Sequence of chain 1.A:
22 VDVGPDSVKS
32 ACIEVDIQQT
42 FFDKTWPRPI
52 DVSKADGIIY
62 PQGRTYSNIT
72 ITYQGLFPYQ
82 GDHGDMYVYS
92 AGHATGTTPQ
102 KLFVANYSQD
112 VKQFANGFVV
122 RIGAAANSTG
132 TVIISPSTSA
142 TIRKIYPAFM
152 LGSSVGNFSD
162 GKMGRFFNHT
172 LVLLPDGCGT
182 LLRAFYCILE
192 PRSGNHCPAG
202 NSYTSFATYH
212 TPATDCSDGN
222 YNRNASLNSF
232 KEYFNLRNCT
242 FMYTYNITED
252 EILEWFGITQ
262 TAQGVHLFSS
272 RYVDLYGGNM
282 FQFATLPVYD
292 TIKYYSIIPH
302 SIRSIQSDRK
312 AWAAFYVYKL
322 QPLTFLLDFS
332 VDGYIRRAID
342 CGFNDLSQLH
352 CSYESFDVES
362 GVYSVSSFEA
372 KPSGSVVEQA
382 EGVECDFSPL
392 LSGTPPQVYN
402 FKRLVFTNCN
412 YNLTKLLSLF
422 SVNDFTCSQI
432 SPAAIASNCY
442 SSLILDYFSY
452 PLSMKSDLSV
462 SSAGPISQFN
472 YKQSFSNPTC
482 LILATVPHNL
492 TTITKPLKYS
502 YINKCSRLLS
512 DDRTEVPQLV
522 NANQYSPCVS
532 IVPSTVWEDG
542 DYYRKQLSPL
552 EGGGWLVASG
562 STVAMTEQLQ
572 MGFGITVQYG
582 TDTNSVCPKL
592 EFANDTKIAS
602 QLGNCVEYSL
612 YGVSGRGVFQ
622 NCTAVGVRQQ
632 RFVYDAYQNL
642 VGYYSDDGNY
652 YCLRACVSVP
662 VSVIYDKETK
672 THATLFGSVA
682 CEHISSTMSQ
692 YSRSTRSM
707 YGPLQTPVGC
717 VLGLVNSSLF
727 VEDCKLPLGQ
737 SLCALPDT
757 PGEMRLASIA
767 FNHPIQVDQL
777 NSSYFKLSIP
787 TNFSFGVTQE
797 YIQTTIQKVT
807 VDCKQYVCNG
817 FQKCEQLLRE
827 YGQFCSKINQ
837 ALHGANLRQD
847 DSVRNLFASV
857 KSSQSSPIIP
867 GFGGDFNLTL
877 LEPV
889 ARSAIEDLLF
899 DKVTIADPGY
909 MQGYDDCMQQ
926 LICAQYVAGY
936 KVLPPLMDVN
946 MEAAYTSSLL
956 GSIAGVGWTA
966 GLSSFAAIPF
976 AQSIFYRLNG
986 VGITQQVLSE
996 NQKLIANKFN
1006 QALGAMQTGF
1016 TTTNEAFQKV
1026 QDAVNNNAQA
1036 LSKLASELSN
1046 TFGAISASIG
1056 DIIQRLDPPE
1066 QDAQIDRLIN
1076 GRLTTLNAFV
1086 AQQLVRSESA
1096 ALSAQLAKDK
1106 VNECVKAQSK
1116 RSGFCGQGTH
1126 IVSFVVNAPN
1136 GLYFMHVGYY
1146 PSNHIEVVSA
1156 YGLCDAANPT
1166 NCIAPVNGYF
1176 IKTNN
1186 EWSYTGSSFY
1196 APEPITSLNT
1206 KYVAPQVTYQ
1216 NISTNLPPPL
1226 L

Binding-site contacts:
Ligand atom C8 contacts residue VAL332 of chain 1.A at 3.8 Å (hydrophobic).
Ligand atom C1 contacts residue ASN69 of chain 1.A at 1.4 Å.
Ligand atom C7 contacts residue VAL332 of chain 1.A at 4.3 Å (hydrophobic).
Ligand atom C8 contacts residue ASN69 of chain 1.A at 4.4 Å.
Ligand atom O5 contacts residue ASN69 of chain 1.A at 2.4 Å (h-bond).
Ligand atom C7 contacts residue ASN69 of chain 1.A at 3.2 Å.
Ligand atom C2 contacts residue ASN69 of chain 1.A at 2.5 Å.
Ligand atom C3 contacts residue ASN69 of chain 1.A at 3.8 Å.
Ligand atom O7 contacts residue ASN69 of chain 1.A at 3.1 Å (h-bond).
Ligand atom N2 contacts residue ASN69 of chain 1.A at 2.9 Å (h-bond).
Ligand atom N2 contacts residue VAL332 of chain 1.A at 4.2 Å.
Ligand atom C5 contacts residue ASN69 of chain 1.A at 3.6 Å.
Ligand atom C4 contacts residue ASN69 of chain 1.A at 4.3 Å.

This protein binds this small molecule.
Small molecule (SMILES): CC(=O)N[C@H]1[C@H](O[C@H]2[C@H](O)[C@@H](NC(C)=O)CO[C@@H]2CO)O[C@H](CO)[C@@H](O)[C@@H]1O